The protein below binds the small molecule below.
Small molecule (SMILES): CC(=O)N[C@@H]1[C@@H](O)[C@H](O)[C@@H](CO)O[C@H]1O

Binding-site contacts:
Ligand atom N2 contacts residue ASN23 of chain 1.B at 3.2 Å (h-bond).
Ligand atom C1 contacts residue ASN23 of chain 1.B at 1.4 Å.
Ligand atom C4 contacts residue ASN23 of chain 1.B at 4.2 Å.
Ligand atom C5 contacts residue ASN23 of chain 1.B at 3.4 Å.
Ligand atom C2 contacts residue ASN23 of chain 1.B at 2.8 Å.
Ligand atom C5 contacts residue ARG41 of chain 1.B at 4.2 Å.
Ligand atom O6 contacts residue ARG41 of chain 1.B at 4.1 Å.
Ligand atom O7 contacts residue ASN23 of chain 1.B at 3.5 Å (h-bond).
Ligand atom C7 contacts residue ASN23 of chain 1.B at 3.5 Å.
Ligand atom O5 contacts residue ASN23 of chain 1.B at 2.3 Å (h-bond).
Ligand atom C3 contacts residue ASN23 of chain 1.B at 3.9 Å.

Sequence of chain 1.B:
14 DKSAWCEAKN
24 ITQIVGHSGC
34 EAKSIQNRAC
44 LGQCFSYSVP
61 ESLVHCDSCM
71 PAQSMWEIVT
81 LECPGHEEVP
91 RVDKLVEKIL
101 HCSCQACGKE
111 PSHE